The small molecule below binds the protein below.
Small molecule (SMILES): CC(=O)N[C@H]1[C@H](O[C@H]2[C@H](O)[C@@H](NC(C)=O)CO[C@@H]2CO)O[C@H](CO)[C@@H](O)[C@@H]1O

Sequence of chain 1.E:
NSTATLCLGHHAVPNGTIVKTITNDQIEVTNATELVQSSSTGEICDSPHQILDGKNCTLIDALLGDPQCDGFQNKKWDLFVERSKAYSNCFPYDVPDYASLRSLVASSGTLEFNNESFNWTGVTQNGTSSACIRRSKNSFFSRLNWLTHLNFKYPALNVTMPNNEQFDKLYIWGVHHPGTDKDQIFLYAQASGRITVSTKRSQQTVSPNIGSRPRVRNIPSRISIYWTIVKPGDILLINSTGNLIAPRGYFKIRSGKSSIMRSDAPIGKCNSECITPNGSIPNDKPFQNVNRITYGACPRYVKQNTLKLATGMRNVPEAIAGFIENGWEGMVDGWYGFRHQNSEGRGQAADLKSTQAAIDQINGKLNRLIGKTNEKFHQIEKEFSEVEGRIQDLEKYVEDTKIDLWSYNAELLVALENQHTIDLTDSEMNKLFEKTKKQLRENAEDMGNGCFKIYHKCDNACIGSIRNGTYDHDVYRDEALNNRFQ

Binding-site contacts:
Ligand atom C5 contacts residue LEU244 of chain 1.E at 4.0 Å (hydrophobic).
Ligand atom C5 contacts residue ARG222 of chain 1.C at 4.3 Å.
Ligand atom N2 contacts residue ASN165 of chain 1.E at 2.9 Å (h-bond).
Ligand atom C8 contacts residue SER219 of chain 1.C at 3.9 Å.
Ligand atom C3 contacts residue ASN165 of chain 1.E at 3.8 Å.
Ligand atom C6 contacts residue THR167 of chain 1.E at 3.1 Å.
Ligand atom O5 contacts residue THR167 of chain 1.E at 3.7 Å.
Ligand atom C5 contacts residue ASN165 of chain 1.E at 3.7 Å.
Ligand atom C7 contacts residue ARG222 of chain 1.C at 3.8 Å.
Ligand atom O5 contacts residue ASN165 of chain 1.E at 2.4 Å (h-bond).
Ligand atom C7 contacts residue PRO221 of chain 1.C at 4.2 Å (hydrophobic).
Ligand atom N2 contacts residue SER219 of chain 1.C at 3.3 Å (h-bond).
Ligand atom C6 contacts residue ARG222 of chain 1.C at 3.8 Å.
Ligand atom O7 contacts residue ARG222 of chain 1.C at 3.0 Å (salt-bridge).
Ligand atom C6 contacts residue LEU244 of chain 1.E at 4.4 Å (hydrophobic).
Ligand atom C7 contacts residue ASN165 of chain 1.E at 3.4 Å.
Ligand atom C2 contacts residue ARG222 of chain 1.C at 4.1 Å.
Ligand atom O5 contacts residue ARG222 of chain 1.C at 4.0 Å.
Ligand atom C2 contacts residue ASN165 of chain 1.E at 2.5 Å.
Ligand atom C8 contacts residue NAG1 of chain 1.X at 3.4 Å.
Ligand atom C5 contacts residue THR167 of chain 1.E at 3.9 Å.
Ligand atom C3 contacts residue SER219 of chain 1.C at 4.0 Å.
Ligand atom C7 contacts residue NAG1 of chain 1.X at 4.2 Å.
Ligand atom C8 contacts residue PRO221 of chain 1.C at 4.0 Å (hydrophobic).
Ligand atom O5 contacts residue LEU244 of chain 1.E at 4.4 Å.
Ligand atom C4 contacts residue ASN165 of chain 1.E at 4.2 Å.
Ligand atom C8 contacts residue ILE242 of chain 1.E at 3.9 Å (hydrophobic).
Ligand atom O7 contacts residue ASN165 of chain 1.E at 3.4 Å (h-bond).
Ligand atom O7 contacts residue ARG220 of chain 1.C at 3.9 Å.
Ligand atom C1 contacts residue ASN165 of chain 1.E at 1.4 Å.
Ligand atom C2 contacts residue SER219 of chain 1.C at 4.1 Å.
Ligand atom O3 contacts residue ARG222 of chain 1.C at 4.4 Å.
Ligand atom O6 contacts residue ARG222 of chain 1.C at 4.1 Å.
Ligand atom C1 contacts residue SER219 of chain 1.C at 4.4 Å.
Ligand atom C8 contacts residue ARG222 of chain 1.C at 4.2 Å.
Ligand atom C7 contacts residue SER219 of chain 1.C at 4.1 Å.
Ligand atom O3 contacts residue SER219 of chain 1.C at 4.4 Å.
Ligand atom C4 contacts residue ARG222 of chain 1.C at 4.0 Å.
Ligand atom O7 contacts residue PRO221 of chain 1.C at 3.6 Å.
Ligand atom O6 contacts residue THR167 of chain 1.E at 2.8 Å (h-bond).

Sequence of chain 1.C:
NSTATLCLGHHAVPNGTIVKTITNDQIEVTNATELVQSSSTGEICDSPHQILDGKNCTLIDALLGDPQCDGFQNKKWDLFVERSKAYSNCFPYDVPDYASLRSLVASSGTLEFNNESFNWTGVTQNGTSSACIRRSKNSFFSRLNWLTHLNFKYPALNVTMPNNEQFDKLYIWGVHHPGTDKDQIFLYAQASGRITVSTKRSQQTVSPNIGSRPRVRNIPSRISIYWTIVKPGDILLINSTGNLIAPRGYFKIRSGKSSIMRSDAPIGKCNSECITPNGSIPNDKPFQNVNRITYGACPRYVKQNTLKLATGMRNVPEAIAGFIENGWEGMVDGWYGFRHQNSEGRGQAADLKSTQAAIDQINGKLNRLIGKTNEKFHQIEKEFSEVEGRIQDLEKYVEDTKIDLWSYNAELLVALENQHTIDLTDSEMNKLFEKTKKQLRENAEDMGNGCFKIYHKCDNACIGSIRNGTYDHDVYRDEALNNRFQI